Binding-site contacts:
Ligand atom C1 contacts residue PHE1009 of chain 1.A at 3.8 Å (hydrophobic).
Ligand atom O2 contacts residue PHE914 of chain 1.A at 4.0 Å.
Ligand atom C1' contacts residue PHE914 of chain 1.A at 3.5 Å (hydrophobic).
Ligand atom O2' contacts residue SER1008 of chain 1.A at 4.2 Å.
Ligand atom C5 contacts residue PHE914 of chain 1.A at 3.5 Å (hydrophobic).
Ligand atom C4 contacts residue PHE914 of chain 1.A at 3.7 Å (hydrophobic).
Ligand atom O2 contacts residue SER876 of chain 1.A at 3.9 Å.
Ligand atom C3 contacts residue LEU1014 of chain 1.A at 3.7 Å (hydrophobic).
Ligand atom O2' contacts residue ALA1079 of chain 1.A at 4.0 Å.
Ligand atom C2 contacts residue THR1010 of chain 1.A at 4.2 Å.
Ligand atom C6 contacts residue PHE914 of chain 1.A at 3.5 Å (hydrophobic).
Ligand atom C2 contacts residue PHE914 of chain 1.A at 3.6 Å (hydrophobic).
Ligand atom C3 contacts residue PHE1009 of chain 1.A at 3.7 Å (hydrophobic).
Ligand atom C1' contacts residue ARG880 of chain 1.A at 3.5 Å.
Ligand atom O2 contacts residue THR1010 of chain 1.A at 3.0 Å (h-bond).
Ligand atom C1' contacts residue PHE1009 of chain 1.A at 4.1 Å (hydrophobic).
Ligand atom C1' contacts residue THR1010 of chain 1.A at 3.8 Å.
Ligand atom C5 contacts residue ALA1078 of chain 1.A at 4.0 Å (hydrophobic).
Ligand atom O2 contacts residue VAL1011 of chain 1.A at 3.6 Å (h-bond).
Ligand atom C2 contacts residue PHE1009 of chain 1.A at 3.7 Å (hydrophobic).
Ligand atom O2' contacts residue PHE914 of chain 1.A at 3.3 Å.
Ligand atom C1 contacts residue ALA1079 of chain 1.A at 4.2 Å (hydrophobic).
Ligand atom C6 contacts residue PHE1009 of chain 1.A at 3.9 Å (hydrophobic).
Ligand atom C4 contacts residue GLU802 of chain 1.A at 2.8 Å.
Ligand atom C1 contacts residue PHE914 of chain 1.A at 3.3 Å (hydrophobic).
Ligand atom C5 contacts residue GLU802 of chain 1.A at 3.0 Å.
Ligand atom C3 contacts residue GLU802 of chain 1.A at 4.1 Å.
Ligand atom C6 contacts residue ALA1079 of chain 1.A at 3.8 Å (hydrophobic).
Ligand atom O1' contacts residue SER1008 of chain 1.A at 3.9 Å.
Ligand atom O1' contacts residue PHE914 of chain 1.A at 4.0 Å.
Ligand atom O2 contacts residue PHE1009 of chain 1.A at 4.2 Å.
Ligand atom O1' contacts residue PHE1009 of chain 1.A at 3.7 Å.
Ligand atom O1' contacts residue THR1010 of chain 1.A at 2.8 Å (h-bond).
Ligand atom C5 contacts residue PHE1009 of chain 1.A at 3.7 Å (hydrophobic).
Ligand atom C1' contacts residue SER1008 of chain 1.A at 4.2 Å.
Ligand atom O1' contacts residue ARG880 of chain 1.A at 3.5 Å (salt-bridge).
Ligand atom C4 contacts residue LEU1014 of chain 1.A at 4.2 Å (hydrophobic).
Ligand atom C4 contacts residue PHE1009 of chain 1.A at 3.7 Å (hydrophobic).
Ligand atom C3 contacts residue PHE914 of chain 1.A at 3.7 Å (hydrophobic).
Ligand atom O2' contacts residue ARG880 of chain 1.A at 2.8 Å (salt-bridge).

This protein binds this small molecule.
Small molecule (SMILES): O=C(O)c1ccccc1O

Sequence of chain 1.A:
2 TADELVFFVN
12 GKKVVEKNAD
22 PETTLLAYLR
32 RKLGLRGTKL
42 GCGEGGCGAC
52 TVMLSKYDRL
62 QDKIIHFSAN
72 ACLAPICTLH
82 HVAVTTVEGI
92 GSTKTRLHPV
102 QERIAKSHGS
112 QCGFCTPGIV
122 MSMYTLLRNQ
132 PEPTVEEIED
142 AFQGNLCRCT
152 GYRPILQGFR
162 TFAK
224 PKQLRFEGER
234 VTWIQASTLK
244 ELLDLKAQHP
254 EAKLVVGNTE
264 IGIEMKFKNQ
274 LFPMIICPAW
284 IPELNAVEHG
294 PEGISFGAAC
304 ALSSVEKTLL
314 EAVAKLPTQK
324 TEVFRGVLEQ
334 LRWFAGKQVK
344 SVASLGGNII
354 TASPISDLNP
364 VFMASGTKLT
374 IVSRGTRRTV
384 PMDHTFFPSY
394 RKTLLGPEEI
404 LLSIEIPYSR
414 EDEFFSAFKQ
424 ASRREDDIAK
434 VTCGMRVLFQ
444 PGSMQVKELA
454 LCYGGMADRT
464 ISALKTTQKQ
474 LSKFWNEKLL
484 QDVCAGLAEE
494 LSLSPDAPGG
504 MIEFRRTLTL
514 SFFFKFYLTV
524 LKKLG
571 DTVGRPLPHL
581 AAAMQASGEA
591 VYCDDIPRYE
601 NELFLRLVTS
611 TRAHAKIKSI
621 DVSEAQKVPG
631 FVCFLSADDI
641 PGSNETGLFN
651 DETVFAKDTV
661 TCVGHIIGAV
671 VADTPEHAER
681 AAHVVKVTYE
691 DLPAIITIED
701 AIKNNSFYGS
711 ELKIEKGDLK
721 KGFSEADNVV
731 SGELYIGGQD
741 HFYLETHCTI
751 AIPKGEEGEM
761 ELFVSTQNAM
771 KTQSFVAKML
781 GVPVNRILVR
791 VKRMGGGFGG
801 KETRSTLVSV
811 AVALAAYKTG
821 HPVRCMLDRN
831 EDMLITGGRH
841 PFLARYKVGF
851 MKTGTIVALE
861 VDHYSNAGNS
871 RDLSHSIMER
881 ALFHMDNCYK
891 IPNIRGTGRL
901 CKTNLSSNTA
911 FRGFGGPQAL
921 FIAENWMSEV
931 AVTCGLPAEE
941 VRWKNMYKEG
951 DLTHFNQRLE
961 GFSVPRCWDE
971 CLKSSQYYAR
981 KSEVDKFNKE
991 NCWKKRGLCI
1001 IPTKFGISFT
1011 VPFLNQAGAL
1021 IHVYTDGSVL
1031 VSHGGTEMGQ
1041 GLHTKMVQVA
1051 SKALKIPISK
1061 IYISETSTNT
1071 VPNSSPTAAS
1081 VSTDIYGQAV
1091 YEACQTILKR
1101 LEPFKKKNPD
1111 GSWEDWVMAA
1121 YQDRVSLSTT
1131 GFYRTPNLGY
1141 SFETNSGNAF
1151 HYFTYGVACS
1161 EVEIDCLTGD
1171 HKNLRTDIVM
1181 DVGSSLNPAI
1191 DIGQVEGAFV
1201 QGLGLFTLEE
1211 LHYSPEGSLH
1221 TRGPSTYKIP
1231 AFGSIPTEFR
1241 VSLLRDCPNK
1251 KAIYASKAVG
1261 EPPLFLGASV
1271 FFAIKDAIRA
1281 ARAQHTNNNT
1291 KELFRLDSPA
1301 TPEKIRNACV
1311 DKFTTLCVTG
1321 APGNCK